Binding-site contacts:
Ligand atom C6 contacts residue GLU153 of chain 1.A at 3.9 Å.
Ligand atom C1 contacts residue GLU153 of chain 1.A at 4.1 Å.
Ligand atom C5 contacts residue ILE154 of chain 1.A at 4.3 Å (hydrophobic).
Ligand atom O5 contacts residue ILE154 of chain 1.A at 3.3 Å (h-bond).
Ligand atom O5 contacts residue ASN173 of chain 1.A at 2.3 Å (h-bond).
Ligand atom C5 contacts residue GLN212 of chain 1.A at 4.2 Å.
Ligand atom C5 contacts residue GLU153 of chain 1.A at 4.4 Å.
Ligand atom C4 contacts residue GLN212 of chain 1.A at 3.9 Å.
Ligand atom O6 contacts residue LYS216 of chain 1.A at 3.5 Å.
Ligand atom C8 contacts residue ASN173 of chain 1.A at 3.4 Å.
Ligand atom O4 contacts residue GLN212 of chain 1.A at 3.6 Å.
Ligand atom C1 contacts residue ILE154 of chain 1.A at 4.1 Å (hydrophobic).
Ligand atom C4 contacts residue ASN173 of chain 1.A at 4.2 Å.
Ligand atom C7 contacts residue ASN173 of chain 1.A at 3.4 Å.
Ligand atom O5 contacts residue GLU152 of chain 1.A at 3.9 Å.
Ligand atom O3 contacts residue GLN212 of chain 1.A at 4.1 Å.
Ligand atom C1 contacts residue ASN173 of chain 1.A at 1.4 Å.
Ligand atom C7 contacts residue GLU152 of chain 1.A at 4.4 Å.
Ligand atom O7 contacts residue LYS174 of chain 1.A at 4.1 Å.
Ligand atom C3 contacts residue ASN173 of chain 1.A at 3.8 Å.
Ligand atom C2 contacts residue GLU152 of chain 1.A at 4.1 Å.
Ligand atom C5 contacts residue ASN173 of chain 1.A at 3.6 Å.
Ligand atom C8 contacts residue GLU152 of chain 1.A at 3.5 Å.
Ligand atom N2 contacts residue ASN173 of chain 1.A at 3.0 Å (h-bond).
Ligand atom C6 contacts residue ILE154 of chain 1.A at 4.1 Å (hydrophobic).
Ligand atom O7 contacts residue ASN173 of chain 1.A at 4.3 Å.
Ligand atom C2 contacts residue GLN212 of chain 1.A at 4.4 Å.
Ligand atom O6 contacts residue ILE154 of chain 1.A at 3.2 Å (h-bond).
Ligand atom C2 contacts residue ASN173 of chain 1.A at 2.5 Å.
Ligand atom O6 contacts residue GLU153 of chain 1.A at 3.7 Å.
Ligand atom C1 contacts residue GLU152 of chain 1.A at 3.7 Å.
Ligand atom C3 contacts residue GLN212 of chain 1.A at 3.4 Å.
Ligand atom O5 contacts residue GLU153 of chain 1.A at 3.4 Å.

Sequence of chain 1.A:
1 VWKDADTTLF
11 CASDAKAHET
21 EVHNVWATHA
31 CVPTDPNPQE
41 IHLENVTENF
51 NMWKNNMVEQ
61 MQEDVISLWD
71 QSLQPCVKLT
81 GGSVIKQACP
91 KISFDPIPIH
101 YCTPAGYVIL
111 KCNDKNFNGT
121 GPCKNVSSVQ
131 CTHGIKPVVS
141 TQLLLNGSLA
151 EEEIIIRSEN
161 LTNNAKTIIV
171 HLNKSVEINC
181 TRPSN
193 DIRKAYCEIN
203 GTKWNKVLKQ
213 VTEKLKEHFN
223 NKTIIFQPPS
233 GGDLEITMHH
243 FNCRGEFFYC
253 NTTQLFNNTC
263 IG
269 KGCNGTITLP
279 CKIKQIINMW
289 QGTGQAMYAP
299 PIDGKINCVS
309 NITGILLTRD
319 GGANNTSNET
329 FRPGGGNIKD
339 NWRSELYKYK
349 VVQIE

A protein and the small-molecule ligand that binds it are described below.
Small molecule (SMILES): CC(=O)N[C@@H]1[C@@H](O)[C@H](O)[C@@H](CO)O[C@H]1O